Binding-site contacts:
Ligand atom C6 contacts residue ARG193 of chain 1.D at 3.4 Å.
Ligand atom C9 contacts residue ARG71 of chain 1.D at 3.7 Å.
Ligand atom C8 contacts residue ARG71 of chain 1.D at 3.6 Å.
Ligand atom O3 contacts residue ARG193 of chain 1.D at 2.7 Å (salt-bridge).
Ligand atom C14 contacts residue PRO73 of chain 1.D at 3.8 Å (hydrophobic).
Ligand atom C7 contacts residue SO41 of chain 1.FA at 3.2 Å.
Ligand atom C11 contacts residue ALA170 of chain 1.D at 3.3 Å (hydrophobic).
Ligand atom C14 contacts residue ARG71 of chain 1.D at 3.5 Å.
Ligand atom O1 contacts residue GLU167 of chain 1.D at 2.8 Å (salt-bridge).
Ligand atom C12 contacts residue GLU167 of chain 1.D at 3.7 Å.
Ligand atom C3 contacts residue SER110 of chain 1.D at 3.3 Å.
Ligand atom C7 contacts residue NAP1 of chain 1.DA at 3.6 Å.
Ligand atom C1 contacts residue ILE158 of chain 1.D at 3.6 Å (hydrophobic).
Ligand atom C11 contacts residue ARG71 of chain 1.D at 3.8 Å.
Ligand atom O2 contacts residue NAP1 of chain 1.DA at 3.1 Å.
Ligand atom C12 contacts residue ARG71 of chain 1.D at 3.9 Å.
Ligand atom C3 contacts residue TYR133 of chain 1.D at 3.6 Å (hydrophobic).
Ligand atom C8 contacts residue NAP1 of chain 1.DA at 3.7 Å.
Ligand atom C6 contacts residue SO41 of chain 1.FA at 3.6 Å.
Ligand atom C10 contacts residue ALA170 of chain 1.D at 3.6 Å (hydrophobic).
Ligand atom O3 contacts residue ASP111 of chain 1.D at 2.7 Å (salt-bridge).
Ligand atom C11 contacts residue SER169 of chain 1.D at 3.7 Å.
Ligand atom C13 contacts residue ARG71 of chain 1.D at 3.8 Å.
Ligand atom O3 contacts residue ILE158 of chain 1.D at 3.0 Å (h-bond).
Ligand atom O2 contacts residue TYR133 of chain 1.D at 2.5 Å (h-bond).
Ligand atom C4 contacts residue TYR133 of chain 1.D at 3.8 Å (hydrophobic).
Ligand atom C2 contacts residue SER110 of chain 1.D at 3.2 Å.
Ligand atom C3 contacts residue NAP1 of chain 1.DA at 3.2 Å.
Ligand atom C2 contacts residue ASP111 of chain 1.D at 3.2 Å.
Ligand atom C1 contacts residue ASP111 of chain 1.D at 3.4 Å.
Ligand atom C10 contacts residue ARG71 of chain 1.D at 3.8 Å.
Ligand atom C2 contacts residue NAP1 of chain 1.DA at 3.3 Å.
Ligand atom O2 contacts residue SER110 of chain 1.D at 2.8 Å (h-bond).
Ligand atom C6 contacts residue NAP1 of chain 1.DA at 3.8 Å.
Ligand atom C5 contacts residue NAP1 of chain 1.DA at 3.4 Å.
Ligand atom O3 contacts residue TYR112 of chain 1.D at 3.8 Å.
Ligand atom O3 contacts residue PRO157 of chain 1.D at 3.7 Å.
Ligand atom C1 contacts residue ARG193 of chain 1.D at 3.4 Å.
Ligand atom C5 contacts residue SO41 of chain 1.FA at 3.6 Å.
Ligand atom C4 contacts residue NAP1 of chain 1.DA at 3.6 Å.

A protein and the small-molecule ligand that binds it are described below.
Small molecule (SMILES): Oc1ccc(/C=C/c2cc(O)cc(O)c2)cc1

Sequence of chain 1.D:
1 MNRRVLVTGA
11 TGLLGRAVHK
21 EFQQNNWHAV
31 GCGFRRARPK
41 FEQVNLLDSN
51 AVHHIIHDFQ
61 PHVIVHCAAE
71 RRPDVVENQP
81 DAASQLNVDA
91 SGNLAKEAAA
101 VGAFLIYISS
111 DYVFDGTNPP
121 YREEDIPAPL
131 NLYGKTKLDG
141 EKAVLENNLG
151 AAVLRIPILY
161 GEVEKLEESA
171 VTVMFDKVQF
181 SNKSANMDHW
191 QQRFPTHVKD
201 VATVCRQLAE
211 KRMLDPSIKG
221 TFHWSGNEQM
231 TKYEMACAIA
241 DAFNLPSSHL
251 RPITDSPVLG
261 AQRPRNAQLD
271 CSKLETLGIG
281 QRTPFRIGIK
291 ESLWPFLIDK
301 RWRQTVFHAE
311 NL